The protein below binds the small molecule below.
Small molecule (SMILES): CC(=O)N[C@@H]1[C@@H](O)[C@H](O)[C@@H](CO)O[C@H]1O

Binding-site contacts:
Ligand atom C8 contacts residue ILE34 of chain 1.B at 3.7 Å (hydrophobic).
Ligand atom C8 contacts residue ALA36 of chain 1.B at 3.8 Å (hydrophobic).
Ligand atom C2 contacts residue GLY15 of chain 1.B at 4.2 Å.
Ligand atom O5 contacts residue LEU123 of chain 1.B at 3.6 Å.
Ligand atom C5 contacts residue LEU123 of chain 1.B at 4.3 Å (hydrophobic).
Ligand atom C6 contacts residue LEU123 of chain 1.B at 4.0 Å (hydrophobic).
Ligand atom C5 contacts residue ASN17 of chain 1.B at 3.5 Å.
Ligand atom C8 contacts residue SER16 of chain 1.B at 4.3 Å.
Ligand atom C4 contacts residue ASN17 of chain 1.B at 4.1 Å.
Ligand atom C7 contacts residue ASN17 of chain 1.B at 3.8 Å.
Ligand atom C7 contacts residue GLY15 of chain 1.B at 3.7 Å.
Ligand atom C8 contacts residue GLY15 of chain 1.B at 3.4 Å.
Ligand atom C2 contacts residue ASN17 of chain 1.B at 2.6 Å.
Ligand atom C8 contacts residue THR35 of chain 1.B at 3.8 Å.
Ligand atom O7 contacts residue ASN17 of chain 1.B at 3.9 Å.
Ligand atom C6 contacts residue ASN17 of chain 1.B at 4.5 Å.
Ligand atom C1 contacts residue GLY15 of chain 1.B at 4.2 Å.
Ligand atom O7 contacts residue ILE34 of chain 1.B at 3.6 Å.
Ligand atom C1 contacts residue ASN17 of chain 1.B at 1.7 Å.
Ligand atom O5 contacts residue LYS9 of chain 1.B at 4.5 Å.
Ligand atom N2 contacts residue GLY15 of chain 1.B at 3.1 Å (h-bond).
Ligand atom N2 contacts residue ASN17 of chain 1.B at 3.2 Å (h-bond).
Ligand atom C1 contacts residue LEU123 of chain 1.B at 4.4 Å (hydrophobic).
Ligand atom C7 contacts residue ILE34 of chain 1.B at 4.2 Å (hydrophobic).
Ligand atom O5 contacts residue ASN17 of chain 1.B at 2.1 Å (h-bond).
Ligand atom C3 contacts residue ASN17 of chain 1.B at 3.9 Å.

Sequence of chain 1.B:
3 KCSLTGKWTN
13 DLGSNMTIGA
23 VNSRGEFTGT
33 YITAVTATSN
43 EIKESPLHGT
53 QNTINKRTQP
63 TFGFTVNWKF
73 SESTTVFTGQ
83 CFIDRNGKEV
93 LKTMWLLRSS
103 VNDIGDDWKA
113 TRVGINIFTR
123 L